The small molecule below binds the protein below.
Small molecule (SMILES): O=c1[nH]cnc2c1ncn2[C@@H]1O[C@H](COP(=O)(O)O)[C@@H](O)[C@H]1O

Sequence of chain 1.E:
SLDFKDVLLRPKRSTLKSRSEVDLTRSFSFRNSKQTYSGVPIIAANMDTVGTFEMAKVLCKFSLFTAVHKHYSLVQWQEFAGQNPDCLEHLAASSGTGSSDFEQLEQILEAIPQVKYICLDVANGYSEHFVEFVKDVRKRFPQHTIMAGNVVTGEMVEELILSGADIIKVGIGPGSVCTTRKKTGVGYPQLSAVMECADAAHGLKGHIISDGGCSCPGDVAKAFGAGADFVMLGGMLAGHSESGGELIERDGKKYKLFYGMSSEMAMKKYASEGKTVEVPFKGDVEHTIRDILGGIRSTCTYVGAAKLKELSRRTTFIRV

Binding-site contacts:
Ligand atom O3' contacts residue ASP229 of chain 1.E at 2.5 Å (salt-bridge).
Ligand atom C2 contacts residue CYS196 of chain 1.E at 2.3 Å (hydrophobic).
Ligand atom C2 contacts residue GLU299 of chain 1.E at 3.3 Å.
Ligand atom C8 contacts residue MET65 of chain 1.E at 3.5 Å (hydrophobic).
Ligand atom N7 contacts residue MET279 of chain 1.E at 3.0 Å (h-bond).
Ligand atom O6 contacts residue GLY300 of chain 1.E at 3.4 Å.
Ligand atom O3' contacts residue ALA63 of chain 1.E at 3.6 Å.
Ligand atom O3P contacts residue GLY231 of chain 1.E at 2.9 Å (h-bond).
Ligand atom N7 contacts residue GLY278 of chain 1.E at 3.5 Å.
Ligand atom O6 contacts residue MET279 of chain 1.E at 3.0 Å (h-bond).
Ligand atom O6 contacts residue GLY278 of chain 1.E at 3.1 Å.
Ligand atom O2' contacts residue ASP229 of chain 1.E at 2.6 Å (salt-bridge).
Ligand atom N7 contacts residue MET65 of chain 1.E at 3.7 Å.
Ligand atom N1 contacts residue GLU299 of chain 1.E at 2.6 Å (salt-bridge).
Ligand atom C6 contacts residue MET279 of chain 1.E at 3.7 Å (hydrophobic).
Ligand atom N1 contacts residue SER280 of chain 1.E at 3.4 Å (h-bond).
Ligand atom C2' contacts residue ASP229 of chain 1.E at 3.8 Å.
Ligand atom O2P contacts residue GLY253 of chain 1.E at 2.9 Å (h-bond).
Ligand atom O1P contacts residue GLY252 of chain 1.E at 2.9 Å (h-bond).
Ligand atom O3' contacts residue MET250 of chain 1.E at 3.6 Å (h-bond).
Ligand atom C4' contacts residue ASP229 of chain 1.E at 3.6 Å.
Ligand atom N3 contacts residue CYS196 of chain 1.E at 2.9 Å (h-bond).
Ligand atom C6 contacts residue SER280 of chain 1.E at 3.5 Å.
Ligand atom O5' contacts residue GLY193 of chain 1.E at 3.5 Å.
Ligand atom P contacts residue SER194 of chain 1.E at 3.6 Å.
Ligand atom O3P contacts residue GLY230 of chain 1.E at 3.8 Å.
Ligand atom O2P contacts residue SER194 of chain 1.E at 2.6 Å (h-bond).
Ligand atom C3' contacts residue ASP229 of chain 1.E at 3.4 Å.
Ligand atom N1 contacts residue CYS196 of chain 1.E at 3.4 Å (h-bond).
Ligand atom O1P contacts residue GLY253 of chain 1.E at 3.4 Å (h-bond).
Ligand atom O3P contacts residue GLY193 of chain 1.E at 3.4 Å.
Ligand atom C6 contacts residue GLY278 of chain 1.E at 3.7 Å.
Ligand atom C5 contacts residue MET279 of chain 1.E at 3.6 Å (hydrophobic).
Ligand atom O6 contacts residue SER280 of chain 1.E at 2.7 Å (h-bond).
Ligand atom O5' contacts residue GLY230 of chain 1.E at 3.4 Å.
Ligand atom C6 contacts residue GLU299 of chain 1.E at 3.6 Å.
Ligand atom O3P contacts residue SER194 of chain 1.E at 2.9 Å (h-bond).
Ligand atom P contacts residue GLY253 of chain 1.E at 3.8 Å.
Ligand atom O6 contacts residue GLU299 of chain 1.E at 3.7 Å.
Ligand atom O4' contacts residue GLY193 of chain 1.E at 3.8 Å.